Binding-site contacts:
Ligand atom C6 contacts residue LYS121 of chain 1.D at 3.5 Å.
Ligand atom O3' contacts residue ASP34 of chain 1.D at 3.0 Å (salt-bridge).
Ligand atom O2B contacts residue LYS20 of chain 1.D at 3.5 Å (salt-bridge).
Ligand atom O2' contacts residue PHE32 of chain 1.D at 3.3 Å.
Ligand atom O6 contacts residue ALA150 of chain 1.D at 2.8 Å (h-bond).
Ligand atom O3A contacts residue GLY19 of chain 1.D at 3.2 Å (h-bond).
Ligand atom O3G contacts residue TYR36 of chain 1.D at 3.5 Å.
Ligand atom O2A contacts residue GLY19 of chain 1.D at 3.5 Å.
Ligand atom O2G contacts residue THR39 of chain 1.D at 3.0 Å (h-bond).
Ligand atom PB contacts residue LYS20 of chain 1.D at 3.6 Å.
Ligand atom O1G contacts residue LYS20 of chain 1.D at 2.7 Å (salt-bridge).
Ligand atom O2G contacts residue MG1 of chain 1.P at 2.1 Å.
Ligand atom O1G contacts residue GLY64 of chain 1.D at 2.9 Å (h-bond).
Ligand atom O6 contacts residue ASP123 of chain 1.D at 3.5 Å (salt-bridge).
Ligand atom PG contacts residue MG1 of chain 1.P at 3.2 Å.
Ligand atom O2' contacts residue VAL33 of chain 1.D at 2.6 Å (h-bond).
Ligand atom O1B contacts residue GLY17 of chain 1.D at 3.5 Å (h-bond).
Ligand atom O6 contacts residue LYS121 of chain 1.D at 3.2 Å.
Ligand atom N1 contacts residue ASP123 of chain 1.D at 2.9 Å (salt-bridge).
Ligand atom N2 contacts residue ASP123 of chain 1.D at 3.0 Å (salt-bridge).
Ligand atom O6 contacts residue SER149 of chain 1.D at 3.4 Å.
Ligand atom O6 contacts residue ASN120 of chain 1.D at 3.3 Å (h-bond).
Ligand atom O2' contacts residue ASP34 of chain 1.D at 3.1 Å (salt-bridge).
Ligand atom N3B contacts residue GLY17 of chain 1.D at 3.1 Å (h-bond).
Ligand atom O2A contacts residue SER21 of chain 1.D at 3.3 Å (h-bond).
Ligand atom N2 contacts residue LEU124 of chain 1.D at 3.5 Å.
Ligand atom N7 contacts residue ASN120 of chain 1.D at 3.1 Å (h-bond).
Ligand atom O1G contacts residue GLY16 of chain 1.D at 3.5 Å.
Ligand atom N3B contacts residue MG1 of chain 1.P at 3.3 Å.
Ligand atom O3G contacts residue PRO38 of chain 1.D at 3.3 Å.
Ligand atom O4' contacts residue LYS121 of chain 1.D at 3.2 Å (salt-bridge).
Ligand atom C8 contacts residue ALA22 of chain 1.D at 3.5 Å (hydrophobic).
Ligand atom O1B contacts residue GLY19 of chain 1.D at 3.1 Å (h-bond).
Ligand atom PB contacts residue MG1 of chain 1.P at 3.1 Å.
Ligand atom O2B contacts residue SER21 of chain 1.D at 3.0 Å (h-bond).
Ligand atom O2B contacts residue MG1 of chain 1.P at 1.9 Å.
Ligand atom O1B contacts residue LYS20 of chain 1.D at 2.8 Å (salt-bridge).
Ligand atom O2A contacts residue ALA22 of chain 1.D at 2.8 Å (h-bond).
Ligand atom O1B contacts residue VAL18 of chain 1.D at 3.2 Å (h-bond).
Ligand atom C2' contacts residue VAL33 of chain 1.D at 3.5 Å (hydrophobic).

This small molecule binds to this protein.
Small molecule (SMILES): Nc1nc2c(ncn2[C@@H]2O[C@H](CO[P](=O)(O)O[P](=O)(O)NP(=O)(O)O)[C@@H](O)[C@H]2O)c(=O)[nH]1

Sequence of chain 1.D:
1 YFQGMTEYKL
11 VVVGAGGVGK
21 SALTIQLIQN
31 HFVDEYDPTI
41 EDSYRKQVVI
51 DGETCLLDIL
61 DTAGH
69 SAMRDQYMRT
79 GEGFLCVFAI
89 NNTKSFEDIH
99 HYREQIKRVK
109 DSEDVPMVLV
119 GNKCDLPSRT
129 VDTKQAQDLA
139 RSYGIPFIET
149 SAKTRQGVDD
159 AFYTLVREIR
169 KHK